A small-molecule ligand and the protein it binds are described below.
Small molecule (SMILES): CCCNc1ncc(-c2nc3ccccc3s2)c(N[C@@H]2C[C@H](CO)[C@@H](O)[C@H]2O)n1

Sequence of chain 1.C:
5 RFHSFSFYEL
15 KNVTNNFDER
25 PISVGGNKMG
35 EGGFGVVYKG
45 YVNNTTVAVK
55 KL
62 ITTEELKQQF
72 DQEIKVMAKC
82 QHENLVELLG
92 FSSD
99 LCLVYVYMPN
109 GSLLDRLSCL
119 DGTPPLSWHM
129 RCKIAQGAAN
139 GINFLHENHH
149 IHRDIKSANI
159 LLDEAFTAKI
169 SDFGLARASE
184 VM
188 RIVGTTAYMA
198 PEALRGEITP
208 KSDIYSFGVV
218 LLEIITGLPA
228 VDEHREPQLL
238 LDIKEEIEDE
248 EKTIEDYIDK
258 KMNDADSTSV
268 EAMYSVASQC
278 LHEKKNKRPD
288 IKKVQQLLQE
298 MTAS

Binding-site contacts:
Ligand atom C21 contacts residue PRO107 of chain 1.C at 3.3 Å (hydrophobic).
Ligand atom O16 contacts residue ALA156 of chain 1.C at 2.9 Å (h-bond).
Ligand atom S22 contacts residue TYR103 of chain 1.C at 3.8 Å.
Ligand atom C05 contacts residue MET106 of chain 1.C at 3.6 Å (hydrophobic).
Ligand atom C26 contacts residue SER169 of chain 1.C at 3.8 Å.
Ligand atom C27 contacts residue SER169 of chain 1.C at 3.9 Å.
Ligand atom C21 contacts residue GLY109 of chain 1.C at 3.5 Å.
Ligand atom O16 contacts residue SER110 of chain 1.C at 3.2 Å.
Ligand atom C03 contacts residue MET106 of chain 1.C at 3.3 Å (hydrophobic).
Ligand atom C12 contacts residue ALA156 of chain 1.C at 3.6 Å (hydrophobic).
Ligand atom C09 contacts residue LEU159 of chain 1.C at 3.4 Å (hydrophobic).
Ligand atom S22 contacts residue LEU159 of chain 1.C at 3.6 Å.
Ligand atom C19 contacts residue GLY109 of chain 1.C at 3.5 Å.
Ligand atom C27 contacts residue ASP170 of chain 1.C at 3.4 Å.
Ligand atom O18 contacts residue VAL41 of chain 1.C at 3.8 Å.
Ligand atom C23 contacts residue TYR103 of chain 1.C at 3.7 Å (hydrophobic).
Ligand atom C19 contacts residue MET33 of chain 1.C at 3.5 Å (hydrophobic).
Ligand atom C26 contacts residue TYR103 of chain 1.C at 3.3 Å (hydrophobic).
Ligand atom C20 contacts residue PRO107 of chain 1.C at 3.4 Å (hydrophobic).
Ligand atom C06 contacts residue LEU159 of chain 1.C at 3.5 Å (hydrophobic).
Ligand atom O18 contacts residue GLU35 of chain 1.C at 3.8 Å.
Ligand atom N08 contacts residue MET33 of chain 1.C at 3.3 Å.
Ligand atom C20 contacts residue GLY109 of chain 1.C at 3.8 Å.
Ligand atom N08 contacts residue MET106 of chain 1.C at 2.7 Å (h-bond).
Ligand atom C12 contacts residue LEU159 of chain 1.C at 3.7 Å (hydrophobic).
Ligand atom C26 contacts residue VAL87 of chain 1.C at 3.3 Å (hydrophobic).
Ligand atom C05 contacts residue ALA52 of chain 1.C at 3.8 Å (hydrophobic).
Ligand atom N04 contacts residue MET106 of chain 1.C at 3.0 Å (h-bond).
Ligand atom C20 contacts residue MET106 of chain 1.C at 3.5 Å (hydrophobic).
Ligand atom O18 contacts residue GLY36 of chain 1.C at 3.8 Å.
Ligand atom O15 contacts residue ASP113 of chain 1.C at 3.6 Å (salt-bridge).
Ligand atom N08 contacts residue TYR105 of chain 1.C at 3.8 Å.
Ligand atom C19 contacts residue MET106 of chain 1.C at 3.6 Å (hydrophobic).
Ligand atom C28 contacts residue LYS54 of chain 1.C at 3.9 Å.
Ligand atom C01 contacts residue LEU159 of chain 1.C at 3.8 Å (hydrophobic).
Ligand atom C03 contacts residue MET33 of chain 1.C at 3.6 Å (hydrophobic).
Ligand atom C20 contacts residue TYR105 of chain 1.C at 3.8 Å (hydrophobic).
Ligand atom C28 contacts residue ASP170 of chain 1.C at 3.5 Å.
Ligand atom C27 contacts residue TYR103 of chain 1.C at 3.2 Å (hydrophobic).
Ligand atom N25 contacts residue LEU159 of chain 1.C at 3.7 Å.